Binding-site contacts:
Ligand atom O6 contacts residue NAG1 of chain 1.U at 2.1 Å (h-bond).
Ligand atom C5 contacts residue ASN709 of chain 1.B at 4.0 Å.
Ligand atom C6 contacts residue NAG1 of chain 1.U at 3.2 Å.
Ligand atom C7 contacts residue ASN709 of chain 1.B at 3.0 Å.
Ligand atom C4 contacts residue ASN709 of chain 1.B at 3.6 Å.
Ligand atom O7 contacts residue NAG1 of chain 1.U at 4.1 Å.
Ligand atom C6 contacts residue ASN709 of chain 1.B at 4.3 Å.
Ligand atom O7 contacts residue ASN709 of chain 1.B at 2.7 Å (h-bond).
Ligand atom C2 contacts residue NAG1 of chain 1.U at 4.3 Å.
Ligand atom C5 contacts residue NAG1 of chain 1.U at 4.1 Å.
Ligand atom O6 contacts residue ASN709 of chain 1.B at 3.6 Å.
Ligand atom C7 contacts residue ASN710 of chain 1.B at 4.5 Å.
Ligand atom C8 contacts residue ASN710 of chain 1.B at 4.0 Å.
Ligand atom N2 contacts residue ASN709 of chain 1.B at 3.2 Å (h-bond).
Ligand atom C4 contacts residue NAG1 of chain 1.U at 3.3 Å.
Ligand atom C3 contacts residue NAG1 of chain 1.U at 3.8 Å.
Ligand atom C3 contacts residue ASN709 of chain 1.B at 3.9 Å.
Ligand atom O5 contacts residue ASN709 of chain 1.B at 3.3 Å (h-bond).
Ligand atom C1 contacts residue ASN709 of chain 1.B at 3.6 Å.
Ligand atom O3 contacts residue ASN709 of chain 1.B at 4.1 Å.
Ligand atom C1 contacts residue ASN710 of chain 1.B at 4.4 Å.
Ligand atom C2 contacts residue ASN709 of chain 1.B at 3.0 Å.
Ligand atom O4 contacts residue NAG1 of chain 1.U at 3.1 Å.
Ligand atom N2 contacts residue ASN710 of chain 1.B at 4.3 Å.
Ligand atom O3 contacts residue NAG1 of chain 1.U at 3.1 Å.
Ligand atom C1 contacts residue SER708 of chain 1.B at 3.8 Å.
Ligand atom O5 contacts residue SER708 of chain 1.B at 3.8 Å.
Ligand atom C8 contacts residue ASN709 of chain 1.B at 4.2 Å.

This small molecule binds to this protein.
Small molecule (SMILES): CC(=O)N[C@@H]1[C@@H](O)[C@H](O)[C@@H](CO)O[C@H]1O

Sequence of chain 1.B:
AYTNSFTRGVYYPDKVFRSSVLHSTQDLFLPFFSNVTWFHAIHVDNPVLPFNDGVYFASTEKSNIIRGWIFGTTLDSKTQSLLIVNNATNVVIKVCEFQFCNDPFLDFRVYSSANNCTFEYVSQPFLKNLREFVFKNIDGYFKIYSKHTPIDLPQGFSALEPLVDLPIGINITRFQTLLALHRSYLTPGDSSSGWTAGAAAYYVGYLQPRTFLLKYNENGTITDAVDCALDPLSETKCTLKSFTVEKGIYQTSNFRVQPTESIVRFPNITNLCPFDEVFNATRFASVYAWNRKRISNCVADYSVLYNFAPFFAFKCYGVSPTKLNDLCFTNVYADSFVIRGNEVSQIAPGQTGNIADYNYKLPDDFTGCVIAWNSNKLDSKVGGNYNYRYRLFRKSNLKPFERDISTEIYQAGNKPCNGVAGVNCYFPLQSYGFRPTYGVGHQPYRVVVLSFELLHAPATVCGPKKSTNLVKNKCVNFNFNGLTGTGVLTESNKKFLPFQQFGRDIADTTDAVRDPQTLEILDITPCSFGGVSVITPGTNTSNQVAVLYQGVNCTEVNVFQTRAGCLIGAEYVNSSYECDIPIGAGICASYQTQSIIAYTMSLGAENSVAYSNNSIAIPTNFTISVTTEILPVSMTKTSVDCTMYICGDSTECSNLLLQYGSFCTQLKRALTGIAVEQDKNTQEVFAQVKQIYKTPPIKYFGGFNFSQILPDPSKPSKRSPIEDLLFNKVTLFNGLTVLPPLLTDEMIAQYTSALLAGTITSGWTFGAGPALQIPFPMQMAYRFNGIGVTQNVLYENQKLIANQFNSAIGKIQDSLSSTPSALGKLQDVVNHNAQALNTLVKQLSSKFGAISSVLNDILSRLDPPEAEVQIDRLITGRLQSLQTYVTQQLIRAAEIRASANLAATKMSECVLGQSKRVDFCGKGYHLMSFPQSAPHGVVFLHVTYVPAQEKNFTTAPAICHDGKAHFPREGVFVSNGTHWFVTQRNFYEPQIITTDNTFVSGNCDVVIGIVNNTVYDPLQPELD